Binding-site contacts:
Ligand atom O6 contacts residue THR275 of chain 1.C at 2.9 Å (h-bond).
Ligand atom C2 contacts residue ASN273 of chain 1.C at 2.5 Å.
Ligand atom C5 contacts residue THR275 of chain 1.C at 3.6 Å.
Ligand atom O5 contacts residue ASN273 of chain 1.C at 2.4 Å (h-bond).
Ligand atom C6 contacts residue THR275 of chain 1.C at 3.7 Å.
Ligand atom C5 contacts residue ASN273 of chain 1.C at 3.8 Å.
Ligand atom O7 contacts residue ASN273 of chain 1.C at 3.4 Å (h-bond).
Ligand atom O5 contacts residue ASN276 of chain 1.C at 3.9 Å.
Ligand atom C3 contacts residue ASN273 of chain 1.C at 3.9 Å.
Ligand atom O6 contacts residue ASN276 of chain 1.C at 4.3 Å.
Ligand atom O5 contacts residue THR275 of chain 1.C at 3.3 Å (h-bond).
Ligand atom N2 contacts residue ASN273 of chain 1.C at 3.0 Å (h-bond).
Ligand atom C4 contacts residue ASN273 of chain 1.C at 4.3 Å.
Ligand atom C7 contacts residue ASN273 of chain 1.C at 3.4 Å.
Ligand atom C1 contacts residue THR275 of chain 1.C at 3.9 Å.
Ligand atom C1 contacts residue ASN273 of chain 1.C at 1.5 Å.

Sequence of chain 1.C:
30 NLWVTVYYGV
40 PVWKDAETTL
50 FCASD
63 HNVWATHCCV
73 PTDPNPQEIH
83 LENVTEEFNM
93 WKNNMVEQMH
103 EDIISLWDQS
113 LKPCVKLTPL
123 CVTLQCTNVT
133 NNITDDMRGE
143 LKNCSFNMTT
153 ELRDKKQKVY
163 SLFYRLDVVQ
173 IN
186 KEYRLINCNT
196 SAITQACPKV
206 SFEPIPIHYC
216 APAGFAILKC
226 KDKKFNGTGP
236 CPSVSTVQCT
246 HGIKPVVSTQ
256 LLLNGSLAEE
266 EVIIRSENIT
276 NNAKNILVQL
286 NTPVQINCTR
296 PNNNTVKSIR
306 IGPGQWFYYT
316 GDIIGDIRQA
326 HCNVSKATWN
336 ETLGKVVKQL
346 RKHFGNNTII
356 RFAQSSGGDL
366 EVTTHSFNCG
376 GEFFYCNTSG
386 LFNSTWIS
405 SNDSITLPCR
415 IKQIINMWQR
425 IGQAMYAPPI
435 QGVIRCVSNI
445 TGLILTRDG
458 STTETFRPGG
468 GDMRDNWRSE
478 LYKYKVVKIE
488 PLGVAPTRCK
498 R

A small-molecule ligand and the protein it binds are described below.
Small molecule (SMILES): CC(=O)N[C@H]1[C@H](O[C@H]2[C@H](O)[C@@H](NC(C)=O)CO[C@@H]2CO)O[C@H](CO)[C@@H](O)[C@@H]1O